Binding-site contacts:
Ligand atom C4 contacts residue ASN223 of chain 1.D at 4.2 Å.
Ligand atom O7 contacts residue SER222 of chain 1.D at 3.1 Å.
Ligand atom C7 contacts residue ASN223 of chain 1.D at 3.3 Å.
Ligand atom C7 contacts residue TRP249 of chain 1.D at 4.5 Å (hydrophobic).
Ligand atom C8 contacts residue ASN223 of chain 1.D at 3.8 Å.
Ligand atom O7 contacts residue TRP249 of chain 1.D at 3.5 Å.
Ligand atom C5 contacts residue ASN223 of chain 1.D at 3.6 Å.
Ligand atom C1 contacts residue ASN223 of chain 1.D at 1.5 Å.
Ligand atom C7 contacts residue SER222 of chain 1.D at 4.1 Å.
Ligand atom O7 contacts residue ASN223 of chain 1.D at 3.3 Å (h-bond).
Ligand atom O5 contacts residue ASN223 of chain 1.D at 2.2 Å (h-bond).
Ligand atom N2 contacts residue ASN223 of chain 1.D at 3.0 Å.
Ligand atom C3 contacts residue ASN223 of chain 1.D at 3.9 Å.
Ligand atom O6 contacts residue ASN223 of chain 1.D at 4.4 Å.
Ligand atom C2 contacts residue ASN223 of chain 1.D at 2.7 Å.

Sequence of chain 1.D:
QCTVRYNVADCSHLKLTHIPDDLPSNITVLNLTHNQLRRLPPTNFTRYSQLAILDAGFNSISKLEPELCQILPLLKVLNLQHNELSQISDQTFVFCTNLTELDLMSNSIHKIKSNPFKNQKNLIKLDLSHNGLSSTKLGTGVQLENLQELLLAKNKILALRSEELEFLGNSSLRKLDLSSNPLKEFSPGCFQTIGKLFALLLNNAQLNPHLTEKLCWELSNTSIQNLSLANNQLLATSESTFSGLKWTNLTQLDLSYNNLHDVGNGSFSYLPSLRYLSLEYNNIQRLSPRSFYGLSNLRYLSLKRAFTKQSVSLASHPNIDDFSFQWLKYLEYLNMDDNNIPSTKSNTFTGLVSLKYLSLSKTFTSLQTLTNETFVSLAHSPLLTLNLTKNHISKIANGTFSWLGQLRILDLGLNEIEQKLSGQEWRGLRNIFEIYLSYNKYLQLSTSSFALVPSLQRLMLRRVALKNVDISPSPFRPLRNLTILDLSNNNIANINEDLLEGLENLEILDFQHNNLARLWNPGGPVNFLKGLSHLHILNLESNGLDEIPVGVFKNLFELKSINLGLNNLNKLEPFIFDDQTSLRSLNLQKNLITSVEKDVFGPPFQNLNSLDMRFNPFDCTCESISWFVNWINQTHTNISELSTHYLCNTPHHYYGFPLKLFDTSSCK

This small molecule binds to this protein.
Small molecule (SMILES): CC(=O)N[C@H]1[C@H](O[C@H]2[C@H](O)[C@@H](NC(C)=O)CO[C@@H]2CO)O[C@H](CO)[C@@H](O)[C@@H]1O